Sequence of chain 1.B:
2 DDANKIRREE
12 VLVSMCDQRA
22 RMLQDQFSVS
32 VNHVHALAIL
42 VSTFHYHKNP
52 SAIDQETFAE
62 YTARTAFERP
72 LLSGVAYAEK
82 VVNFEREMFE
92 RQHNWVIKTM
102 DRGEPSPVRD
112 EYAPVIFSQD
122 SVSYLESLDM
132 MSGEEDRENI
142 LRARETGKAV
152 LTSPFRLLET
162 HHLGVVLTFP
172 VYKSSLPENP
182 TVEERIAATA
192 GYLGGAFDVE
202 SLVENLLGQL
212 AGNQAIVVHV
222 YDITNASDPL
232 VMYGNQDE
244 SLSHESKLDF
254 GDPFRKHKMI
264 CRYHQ

This small molecule binds to this protein.
Small molecule (SMILES): c1ccc(CNc2ncnc3[nH]cnc23)cc1

Binding-site contacts:
Ligand atom C5 contacts residue VAL167 of chain 1.B at 3.8 Å (hydrophobic).
Ligand atom C4 contacts residue LEU159 of chain 1.B at 4.0 Å (hydrophobic).
Ligand atom C6 contacts residue ASP137 of chain 1.B at 4.0 Å.
Ligand atom C15 contacts residue ASP137 of chain 1.B at 3.5 Å.
Ligand atom C2 contacts residue LEU126 of chain 1.B at 3.9 Å (hydrophobic).
Ligand atom C5 contacts residue ASP137 of chain 1.B at 3.8 Å.
Ligand atom C13 contacts residue TYR193 of chain 1.B at 3.6 Å (hydrophobic).
Ligand atom C13 contacts residue GLY195 of chain 1.B at 3.9 Å.
Ligand atom C8 contacts residue LEU159 of chain 1.B at 3.8 Å (hydrophobic).
Ligand atom C10 contacts residue GLY195 of chain 1.B at 3.6 Å.
Ligand atom N7 contacts residue MET131 of chain 1.B at 4.0 Å.
Ligand atom C11 contacts residue GLY195 of chain 1.B at 3.8 Å.
Ligand atom N10 contacts residue VAL167 of chain 1.B at 3.6 Å.
Ligand atom C11 contacts residue ALA77 of chain 1.B at 4.0 Å (hydrophobic).
Ligand atom C15 contacts residue THR169 of chain 1.B at 3.9 Å.
Ligand atom C12 contacts residue ALA77 of chain 1.B at 3.6 Å (hydrophobic).
Ligand atom C6 contacts residue VAL167 of chain 1.B at 3.8 Å (hydrophobic).
Ligand atom C15 contacts residue GLY195 of chain 1.B at 3.7 Å.
Ligand atom N7 contacts residue VAL167 of chain 1.B at 3.9 Å.
Ligand atom N1 contacts residue LEU126 of chain 1.B at 3.7 Å.
Ligand atom N9 contacts residue LEU159 of chain 1.B at 3.0 Å (h-bond).
Ligand atom N10 contacts residue MET131 of chain 1.B at 3.6 Å.
Ligand atom N9 contacts residue LEU158 of chain 1.B at 3.7 Å.
Ligand atom C6 contacts residue MET131 of chain 1.B at 4.0 Å (hydrophobic).
Ligand atom C8 contacts residue ASP137 of chain 1.B at 3.4 Å.
Ligand atom N1 contacts residue ALA197 of chain 1.B at 3.7 Å.
Ligand atom C9 contacts residue ASP137 of chain 1.B at 3.9 Å.
Ligand atom C8 contacts residue PHE156 of chain 1.B at 3.7 Å (hydrophobic).
Ligand atom C12 contacts residue GLY195 of chain 1.B at 3.9 Å.
Ligand atom C9 contacts residue GLY196 of chain 1.B at 3.9 Å.
Ligand atom C9 contacts residue VAL167 of chain 1.B at 3.8 Å (hydrophobic).
Ligand atom N10 contacts residue ASP137 of chain 1.B at 3.1 Å (salt-bridge).
Ligand atom C2 contacts residue ALA197 of chain 1.B at 3.5 Å (hydrophobic).
Ligand atom C9 contacts residue GLY195 of chain 1.B at 4.0 Å.
Ligand atom C14 contacts residue GLY195 of chain 1.B at 4.0 Å.
Ligand atom C4 contacts residue LEU158 of chain 1.B at 4.0 Å (hydrophobic).
Ligand atom C13 contacts residue ALA79 of chain 1.B at 3.8 Å (hydrophobic).
Ligand atom N7 contacts residue ASP137 of chain 1.B at 2.6 Å (salt-bridge).
Ligand atom N7 contacts residue PHE156 of chain 1.B at 3.9 Å.
Ligand atom N3 contacts residue ALA197 of chain 1.B at 4.0 Å.